Binding-site contacts:
Ligand atom C5 contacts residue ASN231 of chain 25.A at 4.5 Å.
Ligand atom O1A contacts residue ARG232 of chain 25.A at 3.5 Å.
Ligand atom C11 contacts residue GLY254 of chain 25.A at 3.6 Å.
Ligand atom O10 contacts residue SER256 of chain 25.A at 3.5 Å (h-bond).
Ligand atom C3 contacts residue ASN231 of chain 25.A at 3.9 Å.
Ligand atom C11 contacts residue ALA253 of chain 25.A at 3.6 Å (hydrophobic).
Ligand atom C1 contacts residue ASN231 of chain 25.A at 3.6 Å.
Ligand atom O4 contacts residue ASN231 of chain 25.A at 4.2 Å.
Ligand atom O1B contacts residue ARG232 of chain 25.A at 2.5 Å (salt-bridge).
Ligand atom O4 contacts residue VAL257 of chain 25.A at 3.1 Å.
Ligand atom C10 contacts residue SER256 of chain 25.A at 4.2 Å.
Ligand atom O2 contacts residue ARG232 of chain 25.A at 4.5 Å.
Ligand atom C2 contacts residue ASN231 of chain 25.A at 4.0 Å.
Ligand atom C4 contacts residue ASN231 of chain 25.A at 3.5 Å.
Ligand atom C11 contacts residue SER256 of chain 25.A at 4.3 Å.
Ligand atom C4 contacts residue VAL257 of chain 25.A at 4.4 Å (hydrophobic).
Ligand atom O1A contacts residue ASN231 of chain 25.A at 2.7 Å (h-bond).
Ligand atom O2 contacts residue ASN231 of chain 25.A at 4.2 Å.
Ligand atom O1B contacts residue ASN231 of chain 25.A at 4.3 Å.
Ligand atom C1 contacts residue ARG232 of chain 25.A at 3.6 Å.

This small molecule binds to this protein.
Small molecule (SMILES): CC(=O)N[C@H]1[C@H]([C@H](O)[C@H](O)CO)O[C@@](O)(C(=O)O)C[C@@H]1O

Sequence of chain 25.A:
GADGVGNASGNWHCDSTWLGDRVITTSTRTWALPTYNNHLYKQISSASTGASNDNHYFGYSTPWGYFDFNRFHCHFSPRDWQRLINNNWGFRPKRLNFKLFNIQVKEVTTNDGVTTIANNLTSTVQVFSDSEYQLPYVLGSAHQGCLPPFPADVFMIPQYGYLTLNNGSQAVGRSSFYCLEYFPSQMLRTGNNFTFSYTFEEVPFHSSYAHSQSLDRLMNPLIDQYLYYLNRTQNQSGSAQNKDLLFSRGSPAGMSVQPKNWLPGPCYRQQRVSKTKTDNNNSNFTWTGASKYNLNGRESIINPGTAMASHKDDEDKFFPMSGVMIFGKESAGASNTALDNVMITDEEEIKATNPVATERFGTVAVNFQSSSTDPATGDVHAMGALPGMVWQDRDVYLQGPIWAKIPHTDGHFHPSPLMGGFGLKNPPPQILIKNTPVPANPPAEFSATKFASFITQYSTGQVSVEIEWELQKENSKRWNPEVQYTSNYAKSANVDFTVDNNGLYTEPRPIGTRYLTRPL